The protein below binds the small molecule below.
Small molecule (SMILES): Nc1ccn([C@H]2C[C@H](O)[C@@H](COP(=O)(O)O)O2)c(=O)n1

Sequence of chain 1.D:
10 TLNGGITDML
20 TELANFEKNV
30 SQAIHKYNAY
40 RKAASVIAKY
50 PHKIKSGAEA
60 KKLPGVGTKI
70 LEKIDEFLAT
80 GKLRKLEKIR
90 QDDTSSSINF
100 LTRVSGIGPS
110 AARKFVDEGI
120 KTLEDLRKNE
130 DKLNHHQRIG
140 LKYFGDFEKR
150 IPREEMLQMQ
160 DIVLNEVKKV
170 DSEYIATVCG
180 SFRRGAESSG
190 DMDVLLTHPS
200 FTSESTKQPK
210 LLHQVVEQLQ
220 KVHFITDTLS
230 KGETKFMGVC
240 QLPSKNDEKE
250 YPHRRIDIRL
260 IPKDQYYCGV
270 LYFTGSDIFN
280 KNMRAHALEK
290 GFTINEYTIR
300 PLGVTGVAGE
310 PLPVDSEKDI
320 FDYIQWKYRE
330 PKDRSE

Binding-site contacts:
Ligand atom O2 contacts residue ILE174 of chain 1.D at 3.8 Å.
Ligand atom N4 contacts residue THR176 of chain 1.D at 2.9 Å (h-bond).
Ligand atom C3' contacts residue TYR266 of chain 1.D at 3.3 Å (hydrophobic).
Ligand atom C6 contacts residue ILE174 of chain 1.D at 4.1 Å (hydrophobic).
Ligand atom C5 contacts residue THR176 of chain 1.D at 3.2 Å.
Ligand atom O2 contacts residue LYS262 of chain 1.D at 2.8 Å (salt-bridge).
Ligand atom N3 contacts residue LYS262 of chain 1.D at 4.3 Å.
Ligand atom C2 contacts residue THR196 of chain 1.D at 3.5 Å.
Ligand atom OP3 contacts residue TYR265 of chain 1.D at 3.7 Å.
Ligand atom C4' contacts residue TYR266 of chain 1.D at 4.4 Å (hydrophobic).
Ligand atom C2' contacts residue TYR266 of chain 1.D at 4.1 Å (hydrophobic).
Ligand atom N3 contacts residue THR196 of chain 1.D at 2.7 Å (h-bond).
Ligand atom C4 contacts residue THR176 of chain 1.D at 3.5 Å.
Ligand atom N4 contacts residue LEU194 of chain 1.D at 3.9 Å.
Ligand atom C1' contacts residue ILE174 of chain 1.D at 4.4 Å (hydrophobic).
Ligand atom C5 contacts residue ILE174 of chain 1.D at 3.5 Å (hydrophobic).
Ligand atom C4 contacts residue ILE174 of chain 1.D at 3.3 Å (hydrophobic).
Ligand atom N3 contacts residue ILE174 of chain 1.D at 3.6 Å.
Ligand atom N4 contacts residue ILE174 of chain 1.D at 3.1 Å (h-bond).
Ligand atom C2' contacts residue TYR265 of chain 1.D at 3.4 Å (hydrophobic).
Ligand atom N3 contacts residue TYR265 of chain 1.D at 3.7 Å.
Ligand atom O3' contacts residue TYR266 of chain 1.D at 3.6 Å.
Ligand atom O2 contacts residue THR196 of chain 1.D at 3.5 Å (h-bond).
Ligand atom C6 contacts residue THR176 of chain 1.D at 4.5 Å.
Ligand atom C2 contacts residue LYS262 of chain 1.D at 3.7 Å.
Ligand atom C5' contacts residue TYR266 of chain 1.D at 4.4 Å (hydrophobic).
Ligand atom N1 contacts residue TYR265 of chain 1.D at 4.1 Å.
Ligand atom O2 contacts residue TYR265 of chain 1.D at 4.4 Å.
Ligand atom C6 contacts residue TYR265 of chain 1.D at 3.6 Å (hydrophobic).
Ligand atom C2 contacts residue TYR265 of chain 1.D at 4.0 Å (hydrophobic).
Ligand atom N4 contacts residue ALA175 of chain 1.D at 4.3 Å.
Ligand atom C4 contacts residue THR196 of chain 1.D at 3.6 Å.
Ligand atom C5 contacts residue TYR265 of chain 1.D at 3.2 Å (hydrophobic).
Ligand atom C1' contacts residue TYR265 of chain 1.D at 4.4 Å (hydrophobic).
Ligand atom N4 contacts residue THR196 of chain 1.D at 3.6 Å.
Ligand atom N4 contacts residue TYR265 of chain 1.D at 3.8 Å.
Ligand atom C2 contacts residue ILE174 of chain 1.D at 3.5 Å (hydrophobic).
Ligand atom N1 contacts residue ILE174 of chain 1.D at 3.8 Å.
Ligand atom C4 contacts residue TYR265 of chain 1.D at 3.4 Å (hydrophobic).